This small molecule binds to this protein.
Small molecule (SMILES): O=c1[nH]c2cc(C(F)(F)F)c(N3CCOCC3)cc2n(CP(=O)(O)O)c1=O

Sequence of chain 1.D:
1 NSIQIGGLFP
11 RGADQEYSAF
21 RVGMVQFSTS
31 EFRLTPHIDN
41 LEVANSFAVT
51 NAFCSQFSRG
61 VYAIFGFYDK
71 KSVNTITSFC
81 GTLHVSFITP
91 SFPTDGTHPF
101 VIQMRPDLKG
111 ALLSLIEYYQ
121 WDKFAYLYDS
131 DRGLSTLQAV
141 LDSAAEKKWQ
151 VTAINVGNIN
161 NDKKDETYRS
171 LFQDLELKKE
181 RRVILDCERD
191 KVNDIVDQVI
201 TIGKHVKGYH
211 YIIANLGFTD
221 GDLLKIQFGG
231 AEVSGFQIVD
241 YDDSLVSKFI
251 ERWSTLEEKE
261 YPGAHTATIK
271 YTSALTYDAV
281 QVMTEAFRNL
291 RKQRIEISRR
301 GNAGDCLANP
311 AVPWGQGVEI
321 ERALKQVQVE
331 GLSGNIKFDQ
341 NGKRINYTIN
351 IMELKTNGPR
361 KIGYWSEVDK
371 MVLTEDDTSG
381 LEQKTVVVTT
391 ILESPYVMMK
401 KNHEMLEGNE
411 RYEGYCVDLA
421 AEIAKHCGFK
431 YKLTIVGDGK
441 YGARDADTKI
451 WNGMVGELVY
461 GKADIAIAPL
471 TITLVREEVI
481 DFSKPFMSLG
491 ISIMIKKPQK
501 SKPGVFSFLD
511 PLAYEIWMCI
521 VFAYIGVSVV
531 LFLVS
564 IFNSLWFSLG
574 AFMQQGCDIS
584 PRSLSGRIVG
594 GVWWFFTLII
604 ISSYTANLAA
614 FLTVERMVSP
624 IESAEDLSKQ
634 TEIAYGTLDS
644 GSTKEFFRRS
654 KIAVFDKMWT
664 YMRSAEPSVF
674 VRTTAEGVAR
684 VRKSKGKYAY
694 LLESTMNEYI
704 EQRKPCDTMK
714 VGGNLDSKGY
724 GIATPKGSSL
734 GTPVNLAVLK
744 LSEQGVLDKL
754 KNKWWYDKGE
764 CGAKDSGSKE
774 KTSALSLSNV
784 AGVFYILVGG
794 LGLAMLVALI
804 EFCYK

Binding-site contacts:
Ligand atom CAW contacts residue TYR441 of chain 1.D at 3.4 Å (hydrophobic).
Ligand atom CAV contacts residue TYR441 of chain 1.D at 3.4 Å (hydrophobic).
Ligand atom CAJ contacts residue TYR723 of chain 1.D at 3.2 Å (hydrophobic).
Ligand atom FAH contacts residue GLU393 of chain 1.D at 2.9 Å.
Ligand atom FAG contacts residue PRO469 of chain 1.D at 3.3 Å.
Ligand atom CAT contacts residue TYR441 of chain 1.D at 3.6 Å (hydrophobic).
Ligand atom NAP contacts residue TYR441 of chain 1.D at 3.5 Å.
Ligand atom CAS contacts residue GLU696 of chain 1.D at 3.2 Å.
Ligand atom OAA contacts residue LEU470 of chain 1.D at 3.7 Å.
Ligand atom OAE contacts residue GLY644 of chain 1.D at 3.7 Å.
Ligand atom FAH contacts residue TYR441 of chain 1.D at 3.3 Å.
Ligand atom OAE contacts residue SER645 of chain 1.D at 2.8 Å (h-bond).
Ligand atom CAJ contacts residue TYR441 of chain 1.D at 3.5 Å (hydrophobic).
Ligand atom CAM contacts residue GLU696 of chain 1.D at 3.5 Å.
Ligand atom CAI contacts residue TYR441 of chain 1.D at 3.7 Å (hydrophobic).
Ligand atom FAF contacts residue GLU696 of chain 1.D at 2.6 Å.
Ligand atom OAA contacts residue ARG476 of chain 1.D at 2.6 Å (salt-bridge).
Ligand atom CAN contacts residue TYR441 of chain 1.D at 3.6 Å (hydrophobic).
Ligand atom PBA contacts residue SER645 of chain 1.D at 3.3 Å.
Ligand atom FAF contacts residue TYR723 of chain 1.D at 3.6 Å.
Ligand atom NAP contacts residue THR471 of chain 1.D at 3.6 Å (h-bond).
Ligand atom CAW contacts residue GLU696 of chain 1.D at 3.6 Å.
Ligand atom CAJ contacts residue GLU696 of chain 1.D at 3.7 Å.
Ligand atom CAR contacts residue GLU696 of chain 1.D at 3.5 Å.
Ligand atom OAA contacts residue THR471 of chain 1.D at 3.0 Å (h-bond).
Ligand atom CAS contacts residue TYR441 of chain 1.D at 3.2 Å (hydrophobic).
Ligand atom CAL contacts residue THR677 of chain 1.D at 3.4 Å.
Ligand atom OAC contacts residue GLY644 of chain 1.D at 3.3 Å.
Ligand atom OAD contacts residue SER645 of chain 1.D at 2.5 Å (h-bond).
Ligand atom CAS contacts residue TYR723 of chain 1.D at 3.6 Å (hydrophobic).
Ligand atom NAY contacts residue TYR441 of chain 1.D at 3.6 Å.
Ligand atom OAB contacts residue ARG476 of chain 1.D at 3.0 Å (salt-bridge).
Ligand atom OAQ contacts residue THR677 of chain 1.D at 2.8 Å (h-bond).
Ligand atom CAT contacts residue THR471 of chain 1.D at 3.4 Å.
Ligand atom CAR contacts residue TYR441 of chain 1.D at 3.3 Å (hydrophobic).
Ligand atom CAI contacts residue GLU696 of chain 1.D at 3.5 Å.
Ligand atom CAJ contacts residue PRO469 of chain 1.D at 3.6 Å (hydrophobic).
Ligand atom CAZ contacts residue GLU696 of chain 1.D at 3.5 Å.
Ligand atom OAC contacts residue SER645 of chain 1.D at 3.2 Å (h-bond).
Ligand atom NAP contacts residue PRO469 of chain 1.D at 3.0 Å (h-bond).